The small molecule below binds the protein below.
Small molecule (SMILES): CC(=O)N[C@@H]1[C@@H](O)[C@H](O)[C@@H](CO)O[C@H]1O

Binding-site contacts:
Ligand atom C4 contacts residue ASN263 of chain 1.B at 4.2 Å.
Ligand atom O7 contacts residue ASN263 of chain 1.B at 3.7 Å.
Ligand atom C2 contacts residue ASN263 of chain 1.B at 2.4 Å.
Ligand atom O5 contacts residue THR265 of chain 1.B at 3.6 Å.
Ligand atom C1 contacts residue ASN263 of chain 1.B at 1.4 Å.
Ligand atom C5 contacts residue THR265 of chain 1.B at 3.9 Å.
Ligand atom C1 contacts residue THR265 of chain 1.B at 4.3 Å.
Ligand atom O6 contacts residue THR265 of chain 1.B at 2.9 Å (h-bond).
Ligand atom C5 contacts residue ASN263 of chain 1.B at 3.7 Å.
Ligand atom C5 contacts residue THR137 of chain 1.B at 4.3 Å.
Ligand atom C7 contacts residue ASN263 of chain 1.B at 3.5 Å.
Ligand atom N2 contacts residue ASN263 of chain 1.B at 2.9 Å (h-bond).
Ligand atom O5 contacts residue THR137 of chain 1.B at 3.5 Å.
Ligand atom O6 contacts residue THR137 of chain 1.B at 3.7 Å.
Ligand atom C3 contacts residue ASN263 of chain 1.B at 3.8 Å.
Ligand atom C6 contacts residue THR137 of chain 1.B at 3.7 Å.
Ligand atom C6 contacts residue THR265 of chain 1.B at 3.8 Å.
Ligand atom O5 contacts residue ASN263 of chain 1.B at 2.4 Å (h-bond).

Sequence of chain 1.B:
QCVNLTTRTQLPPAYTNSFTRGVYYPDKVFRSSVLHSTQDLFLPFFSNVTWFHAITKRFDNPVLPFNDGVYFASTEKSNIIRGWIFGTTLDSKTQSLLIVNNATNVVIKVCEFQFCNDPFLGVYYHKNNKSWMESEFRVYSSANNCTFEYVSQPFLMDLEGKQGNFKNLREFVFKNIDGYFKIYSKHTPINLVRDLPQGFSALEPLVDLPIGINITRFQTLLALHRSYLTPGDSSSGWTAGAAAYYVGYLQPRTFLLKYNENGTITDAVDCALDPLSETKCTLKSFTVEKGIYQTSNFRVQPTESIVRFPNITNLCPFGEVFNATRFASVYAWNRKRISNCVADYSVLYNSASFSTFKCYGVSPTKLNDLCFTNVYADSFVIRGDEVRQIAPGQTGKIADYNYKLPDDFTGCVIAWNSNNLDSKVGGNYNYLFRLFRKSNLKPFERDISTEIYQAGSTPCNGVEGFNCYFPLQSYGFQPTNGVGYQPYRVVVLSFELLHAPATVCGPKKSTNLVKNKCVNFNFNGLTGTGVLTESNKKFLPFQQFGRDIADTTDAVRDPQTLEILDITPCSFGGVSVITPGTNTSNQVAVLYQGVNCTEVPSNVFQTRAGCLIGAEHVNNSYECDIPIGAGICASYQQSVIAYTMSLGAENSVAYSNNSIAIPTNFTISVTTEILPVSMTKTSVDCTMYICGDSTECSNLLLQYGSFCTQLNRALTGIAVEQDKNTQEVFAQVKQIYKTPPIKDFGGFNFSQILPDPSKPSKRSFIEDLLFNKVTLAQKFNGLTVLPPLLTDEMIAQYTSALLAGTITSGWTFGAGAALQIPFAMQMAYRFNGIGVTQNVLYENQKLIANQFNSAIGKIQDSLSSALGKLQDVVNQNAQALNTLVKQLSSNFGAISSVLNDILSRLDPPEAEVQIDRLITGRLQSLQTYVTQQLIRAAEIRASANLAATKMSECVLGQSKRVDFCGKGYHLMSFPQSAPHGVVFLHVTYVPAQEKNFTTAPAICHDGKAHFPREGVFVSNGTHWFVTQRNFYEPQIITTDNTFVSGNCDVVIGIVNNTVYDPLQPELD